Sequence of chain 3.D:
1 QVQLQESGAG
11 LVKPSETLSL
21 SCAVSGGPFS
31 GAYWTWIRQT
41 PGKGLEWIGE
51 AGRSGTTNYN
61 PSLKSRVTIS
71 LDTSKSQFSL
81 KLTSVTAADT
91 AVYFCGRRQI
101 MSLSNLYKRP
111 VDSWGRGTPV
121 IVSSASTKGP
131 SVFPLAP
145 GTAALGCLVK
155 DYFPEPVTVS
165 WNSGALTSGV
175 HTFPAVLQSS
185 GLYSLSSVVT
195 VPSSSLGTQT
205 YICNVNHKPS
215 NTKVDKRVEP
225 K

Sequence of chain 3.F:
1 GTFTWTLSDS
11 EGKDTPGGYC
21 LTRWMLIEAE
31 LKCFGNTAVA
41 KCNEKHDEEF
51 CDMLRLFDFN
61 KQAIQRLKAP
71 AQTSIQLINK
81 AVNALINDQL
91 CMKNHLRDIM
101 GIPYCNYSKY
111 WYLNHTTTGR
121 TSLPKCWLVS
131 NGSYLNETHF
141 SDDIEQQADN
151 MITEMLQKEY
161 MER

A small-molecule ligand and the protein it binds are described below.
Small molecule (SMILES): CC(=O)N[C@H]1[C@H](O[C@H]2[C@H](O)[C@@H](NC(C)=O)CO[C@@H]2CO)O[C@H](CO)[C@@H](O[C@@H]2O[C@H](CO[C@H]3O[C@H](CO)[C@@H](O)[C@H](O)[C@@H]3O)[C@@H](O)[C@H](O)[C@@H]2O)[C@@H]1O

Sequence of chain 1.C:
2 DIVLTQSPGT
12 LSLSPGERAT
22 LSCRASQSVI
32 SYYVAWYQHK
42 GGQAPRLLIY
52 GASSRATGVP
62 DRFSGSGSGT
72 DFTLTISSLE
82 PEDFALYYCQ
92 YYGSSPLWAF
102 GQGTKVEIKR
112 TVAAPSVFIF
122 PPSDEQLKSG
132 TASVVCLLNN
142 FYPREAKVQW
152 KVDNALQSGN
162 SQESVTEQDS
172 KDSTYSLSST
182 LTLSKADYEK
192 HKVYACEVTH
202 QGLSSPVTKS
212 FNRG

Binding-site contacts:
Ligand atom C1 contacts residue ASN21 of chain 3.A at 1.4 Å.
Ligand atom C7 contacts residue GLU18 of chain 3.A at 3.9 Å.
Ligand atom C8 contacts residue GLU18 of chain 3.A at 3.1 Å.
Ligand atom C4 contacts residue ASN21 of chain 3.A at 4.2 Å.
Ligand atom O4 contacts residue ASP62 of chain 1.C at 4.1 Å.
Ligand atom C8 contacts residue MET101 of chain 3.D at 3.2 Å (hydrophobic).
Ligand atom O7 contacts residue GLU18 of chain 3.A at 3.5 Å (salt-bridge).
Ligand atom C3 contacts residue ASN21 of chain 3.A at 3.8 Å.
Ligand atom C4 contacts residue ASP62 of chain 1.C at 4.2 Å.
Ligand atom C8 contacts residue SER102 of chain 3.D at 4.2 Å.
Ligand atom C1 contacts residue THR19 of chain 3.A at 4.2 Å.
Ligand atom C2 contacts residue GLU18 of chain 3.A at 3.8 Å.
Ligand atom C7 contacts residue ASN21 of chain 3.A at 3.7 Å.
Ligand atom C6 contacts residue THR19 of chain 3.A at 4.0 Å.
Ligand atom O6 contacts residue THR19 of chain 3.A at 3.1 Å (h-bond).
Ligand atom C7 contacts residue FUC3 of chain 3.I at 3.7 Å.
Ligand atom C1 contacts residue TRP24 of chain 3.F at 3.8 Å (hydrophobic).
Ligand atom C5 contacts residue TRP24 of chain 3.F at 4.1 Å (hydrophobic).
Ligand atom C5 contacts residue ASN21 of chain 3.A at 3.6 Å.
Ligand atom N2 contacts residue ASN21 of chain 3.A at 2.9 Å (h-bond).
Ligand atom O5 contacts residue THR19 of chain 3.A at 3.4 Å (h-bond).
Ligand atom C4 contacts residue TRP24 of chain 3.F at 4.0 Å (hydrophobic).
Ligand atom C6 contacts residue ARG23 of chain 3.F at 3.8 Å.
Ligand atom O6 contacts residue ASN60 of chain 3.F at 4.2 Å.
Ligand atom O5 contacts residue GLU18 of chain 3.A at 4.2 Å.
Ligand atom O5 contacts residue MET22 of chain 3.A at 4.0 Å.
Ligand atom O5 contacts residue TRP24 of chain 3.F at 3.6 Å.
Ligand atom C1 contacts residue GLU18 of chain 3.A at 3.7 Å.
Ligand atom O5 contacts residue ASN21 of chain 3.A at 2.3 Å (h-bond).
Ligand atom C3 contacts residue ASP62 of chain 1.C at 3.0 Å.
Ligand atom C5 contacts residue TRP24 of chain 3.F at 3.5 Å (hydrophobic).
Ligand atom C2 contacts residue ASN21 of chain 3.A at 2.4 Å.
Ligand atom O7 contacts residue ASN21 of chain 3.A at 4.0 Å.
Ligand atom O3 contacts residue ASP62 of chain 1.C at 2.2 Å (salt-bridge).
Ligand atom O4 contacts residue TRP24 of chain 3.F at 3.3 Å.
Ligand atom C8 contacts residue ILE64 of chain 3.F at 3.3 Å (hydrophobic).
Ligand atom O7 contacts residue FUC3 of chain 3.I at 2.6 Å (h-bond).
Ligand atom C6 contacts residue TRP24 of chain 3.F at 3.9 Å (hydrophobic).
Ligand atom C2 contacts residue ASP62 of chain 1.C at 3.7 Å.
Ligand atom N2 contacts residue GLU18 of chain 3.A at 4.1 Å.

Sequence of chain 3.A:
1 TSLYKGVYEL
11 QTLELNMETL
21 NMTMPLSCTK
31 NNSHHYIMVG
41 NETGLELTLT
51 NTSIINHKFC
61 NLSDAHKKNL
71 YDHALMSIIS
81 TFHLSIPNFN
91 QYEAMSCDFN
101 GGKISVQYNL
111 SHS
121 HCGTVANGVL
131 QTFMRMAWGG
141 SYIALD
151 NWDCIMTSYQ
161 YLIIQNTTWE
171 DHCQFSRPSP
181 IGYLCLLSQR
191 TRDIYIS